Sequence of chain 1.A:
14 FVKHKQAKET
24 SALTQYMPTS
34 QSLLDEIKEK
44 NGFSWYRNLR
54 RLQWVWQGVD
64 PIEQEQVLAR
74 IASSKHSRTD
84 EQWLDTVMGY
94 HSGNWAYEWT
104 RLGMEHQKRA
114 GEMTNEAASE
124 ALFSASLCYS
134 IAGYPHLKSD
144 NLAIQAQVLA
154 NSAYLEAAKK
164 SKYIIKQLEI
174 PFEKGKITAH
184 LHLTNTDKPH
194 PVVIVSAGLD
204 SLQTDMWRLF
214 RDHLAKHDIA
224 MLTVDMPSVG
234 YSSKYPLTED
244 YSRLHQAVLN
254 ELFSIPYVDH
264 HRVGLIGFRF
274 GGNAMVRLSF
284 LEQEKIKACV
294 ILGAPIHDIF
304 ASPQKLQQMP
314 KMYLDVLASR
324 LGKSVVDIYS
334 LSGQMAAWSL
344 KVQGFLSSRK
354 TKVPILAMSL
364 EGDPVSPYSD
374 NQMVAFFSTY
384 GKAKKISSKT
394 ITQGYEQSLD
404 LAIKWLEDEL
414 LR

Binding-site contacts:
Ligand atom C contacts residue PHE273 of chain 1.A at 3.8 Å (hydrophobic).
Ligand atom CB contacts residue LEU202 of chain 1.A at 4.3 Å (hydrophobic).
Ligand atom OXT contacts residue LEU202 of chain 1.A at 3.6 Å.
Ligand atom CA contacts residue ARG272 of chain 1.A at 4.3 Å.
Ligand atom O contacts residue LEU202 of chain 1.A at 3.0 Å (h-bond).
Ligand atom C6 contacts residue TYR316 of chain 1.A at 4.1 Å (hydrophobic).
Ligand atom O contacts residue PHE273 of chain 1.A at 3.0 Å.
Ligand atom C6 contacts residue MET312 of chain 1.A at 3.9 Å (hydrophobic).
Ligand atom OXT contacts residue GLY201 of chain 1.A at 4.2 Å.
Ligand atom OXT contacts residue ASP203 of chain 1.A at 4.5 Å.
Ligand atom C contacts residue GLY201 of chain 1.A at 4.1 Å.
Ligand atom C contacts residue LEU202 of chain 1.A at 3.6 Å (hydrophobic).
Ligand atom CA contacts residue PRO298 of chain 1.A at 4.3 Å (hydrophobic).
Ligand atom C contacts residue ARG272 of chain 1.A at 3.6 Å.
Ligand atom CG contacts residue PHE303 of chain 1.A at 4.2 Å (hydrophobic).
Ligand atom CA contacts residue PHE273 of chain 1.A at 4.0 Å (hydrophobic).
Ligand atom CD contacts residue VAL368 of chain 1.A at 4.2 Å (hydrophobic).
Ligand atom OXT contacts residue ARG272 of chain 1.A at 3.8 Å.
Ligand atom O contacts residue ARG272 of chain 1.A at 3.3 Å.
Ligand atom O contacts residue GLY201 of chain 1.A at 3.1 Å.

This small molecule binds to this protein.
Small molecule (SMILES): CCCCCC(=O)O